Binding-site contacts:
Ligand atom C8 contacts residue NAG2 of chain 1.Z at 3.6 Å.
Ligand atom C8 contacts residue TYR307 of chain 1.G at 3.2 Å (hydrophobic).
Ligand atom O5 contacts residue ASN109 of chain 1.G at 2.3 Å (h-bond).
Ligand atom C7 contacts residue TYR307 of chain 1.G at 4.1 Å (hydrophobic).
Ligand atom O3 contacts residue NAG2 of chain 1.Z at 3.9 Å.
Ligand atom C8 contacts residue SER111 of chain 1.G at 3.7 Å.
Ligand atom C7 contacts residue NAG2 of chain 1.Z at 4.0 Å.
Ligand atom C3 contacts residue SER111 of chain 1.G at 4.3 Å.
Ligand atom O7 contacts residue TYR307 of chain 1.G at 4.0 Å.
Ligand atom C5 contacts residue ASN109 of chain 1.G at 3.6 Å.
Ligand atom C3 contacts residue ASN109 of chain 1.G at 3.8 Å.
Ligand atom C8 contacts residue NAG1 of chain 1.Z at 4.5 Å.
Ligand atom O7 contacts residue NAG1 of chain 1.Z at 3.6 Å.
Ligand atom O7 contacts residue ASN257 of chain 1.G at 4.5 Å.
Ligand atom C2 contacts residue ASN109 of chain 1.G at 2.5 Å.
Ligand atom C7 contacts residue ASN109 of chain 1.G at 3.1 Å.
Ligand atom C1 contacts residue ASN109 of chain 1.G at 1.4 Å.
Ligand atom C2 contacts residue SER111 of chain 1.G at 3.9 Å.
Ligand atom O7 contacts residue ASN109 of chain 1.G at 2.7 Å (h-bond).
Ligand atom O7 contacts residue NAG2 of chain 1.Z at 4.4 Å.
Ligand atom C1 contacts residue SER111 of chain 1.G at 3.5 Å.
Ligand atom N2 contacts residue SER111 of chain 1.G at 3.4 Å (h-bond).
Ligand atom C7 contacts residue SER111 of chain 1.G at 3.8 Å.
Ligand atom N2 contacts residue NAG2 of chain 1.Z at 4.4 Å.
Ligand atom N2 contacts residue ASN109 of chain 1.G at 3.0 Å (h-bond).
Ligand atom C4 contacts residue ASN109 of chain 1.G at 4.2 Å.
Ligand atom C8 contacts residue ASN109 of chain 1.G at 4.4 Å.

This small molecule binds to this protein.
Small molecule (SMILES): CC(=O)N[C@H]1[C@H](O[C@H]2[C@H](O)[C@@H](NC(C)=O)CO[C@@H]2CO)O[C@H](CO)[C@@H](O[C@@H]2O[C@H](CO)[C@@H](O)[C@H](O)[C@@H]2O)[C@@H]1O

Sequence of chain 1.G:
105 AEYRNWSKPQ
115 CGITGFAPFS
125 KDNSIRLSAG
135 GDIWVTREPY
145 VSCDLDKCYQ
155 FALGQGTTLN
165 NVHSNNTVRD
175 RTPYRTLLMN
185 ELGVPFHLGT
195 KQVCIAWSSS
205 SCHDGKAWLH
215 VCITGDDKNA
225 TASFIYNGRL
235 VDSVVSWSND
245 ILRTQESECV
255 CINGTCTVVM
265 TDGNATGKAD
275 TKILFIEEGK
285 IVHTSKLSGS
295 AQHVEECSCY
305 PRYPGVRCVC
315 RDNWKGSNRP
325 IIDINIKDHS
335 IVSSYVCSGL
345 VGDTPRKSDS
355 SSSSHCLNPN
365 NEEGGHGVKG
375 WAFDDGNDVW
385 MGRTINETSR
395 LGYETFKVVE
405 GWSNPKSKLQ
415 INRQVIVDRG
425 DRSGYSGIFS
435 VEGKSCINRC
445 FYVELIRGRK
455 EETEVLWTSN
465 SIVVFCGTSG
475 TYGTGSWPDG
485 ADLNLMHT